A protein and the small-molecule ligand that binds it are described below.
Small molecule (SMILES): CC(=O)N[C@@H]1[C@@H](O)[C@H](O)[C@@H](CO)O[C@H]1O

Sequence of chain 1.B:
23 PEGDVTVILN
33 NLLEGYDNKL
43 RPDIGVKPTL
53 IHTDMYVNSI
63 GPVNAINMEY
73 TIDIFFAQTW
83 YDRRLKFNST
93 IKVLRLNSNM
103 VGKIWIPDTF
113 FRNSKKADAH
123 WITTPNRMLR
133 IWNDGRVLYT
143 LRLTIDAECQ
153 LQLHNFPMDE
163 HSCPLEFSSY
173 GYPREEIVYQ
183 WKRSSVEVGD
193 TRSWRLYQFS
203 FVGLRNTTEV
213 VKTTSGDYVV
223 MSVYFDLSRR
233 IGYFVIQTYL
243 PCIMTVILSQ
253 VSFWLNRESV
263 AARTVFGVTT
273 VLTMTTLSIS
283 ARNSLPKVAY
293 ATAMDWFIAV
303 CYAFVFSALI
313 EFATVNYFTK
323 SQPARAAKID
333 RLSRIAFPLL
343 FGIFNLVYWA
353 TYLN

Binding-site contacts:
Ligand atom C4 contacts residue ASN90 of chain 1.B at 3.8 Å.
Ligand atom O7 contacts residue ASN90 of chain 1.B at 3.5 Å (h-bond).
Ligand atom C7 contacts residue ASN90 of chain 1.B at 3.6 Å.
Ligand atom C1 contacts residue ASN90 of chain 1.B at 1.4 Å.
Ligand atom O6 contacts residue ASN90 of chain 1.B at 4.2 Å.
Ligand atom N2 contacts residue ASN90 of chain 1.B at 3.1 Å (h-bond).
Ligand atom C6 contacts residue ASN90 of chain 1.B at 4.2 Å.
Ligand atom C8 contacts residue ASN90 of chain 1.B at 4.4 Å.
Ligand atom C2 contacts residue ASN90 of chain 1.B at 2.4 Å.
Ligand atom C5 contacts residue ASN90 of chain 1.B at 3.2 Å.
Ligand atom O5 contacts residue ASN90 of chain 1.B at 1.9 Å (h-bond).
Ligand atom C3 contacts residue ASN90 of chain 1.B at 3.6 Å.